Sequence of chain 1.A:
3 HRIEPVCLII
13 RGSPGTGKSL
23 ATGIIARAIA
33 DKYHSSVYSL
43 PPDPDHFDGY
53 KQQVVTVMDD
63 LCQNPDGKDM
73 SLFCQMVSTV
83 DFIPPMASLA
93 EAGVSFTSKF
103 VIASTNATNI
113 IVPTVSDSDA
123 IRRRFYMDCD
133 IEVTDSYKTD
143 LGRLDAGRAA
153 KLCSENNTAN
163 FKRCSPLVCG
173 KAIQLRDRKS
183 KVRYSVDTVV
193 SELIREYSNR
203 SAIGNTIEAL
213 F

The protein below binds the small molecule below.
Small molecule (SMILES): Nc1ncnc2c1ncn2[C@@H]1O[C@H](COP(=O)(O)OP(=O)(O)OP(O)(O)=S)[C@@H](O)[C@H]1O

Sequence of chain 1.F:
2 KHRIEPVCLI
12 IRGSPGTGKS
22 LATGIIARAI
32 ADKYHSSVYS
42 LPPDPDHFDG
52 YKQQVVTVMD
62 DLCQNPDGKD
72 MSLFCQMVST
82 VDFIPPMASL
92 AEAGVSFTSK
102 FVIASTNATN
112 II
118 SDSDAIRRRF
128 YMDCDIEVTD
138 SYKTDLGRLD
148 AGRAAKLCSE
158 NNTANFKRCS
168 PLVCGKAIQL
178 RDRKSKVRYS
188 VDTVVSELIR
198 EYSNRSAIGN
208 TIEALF

Binding-site contacts:
Ligand atom O5' contacts residue GLY19 of chain 1.F at 3.8 Å.
Ligand atom O2B contacts residue PRO16 of chain 1.F at 3.9 Å.
Ligand atom C4' contacts residue LEU22 of chain 1.F at 3.5 Å (hydrophobic).
Ligand atom PB contacts residue SER21 of chain 1.F at 3.7 Å.
Ligand atom PG contacts residue ASP62 of chain 1.F at 4.1 Å.
Ligand atom O2B contacts residue LYS20 of chain 1.F at 2.5 Å (salt-bridge).
Ligand atom O4' contacts residue LEU22 of chain 1.F at 3.8 Å.
Ligand atom O3G contacts residue ASP62 of chain 1.F at 2.6 Å (salt-bridge).
Ligand atom O2B contacts residue THR18 of chain 1.F at 3.8 Å.
Ligand atom PG contacts residue SER21 of chain 1.F at 3.2 Å.
Ligand atom O1B contacts residue PRO16 of chain 1.F at 4.0 Å.
Ligand atom N7 contacts residue ARG4 of chain 1.A at 3.5 Å (salt-bridge).
Ligand atom O3' contacts residue ALA148 of chain 1.F at 3.6 Å.
Ligand atom PA contacts residue GLY19 of chain 1.F at 4.0 Å.
Ligand atom PA contacts residue SER21 of chain 1.F at 3.6 Å.
Ligand atom O3A contacts residue GLY19 of chain 1.F at 3.4 Å.
Ligand atom O2G contacts residue SER21 of chain 1.F at 3.5 Å (h-bond).
Ligand atom O5' contacts residue SER21 of chain 1.F at 3.7 Å.
Ligand atom O3B contacts residue SER21 of chain 1.F at 2.5 Å (h-bond).
Ligand atom C8 contacts residue THR81 of chain 1.A at 3.5 Å.
Ligand atom PB contacts residue GLY17 of chain 1.F at 3.6 Å.
Ligand atom PB contacts residue LYS20 of chain 1.F at 4.0 Å.
Ligand atom N3 contacts residue ILE205 of chain 1.A at 3.7 Å.
Ligand atom N7 contacts residue THR81 of chain 1.A at 3.2 Å (h-bond).
Ligand atom O2B contacts residue GLY19 of chain 1.F at 3.8 Å.
Ligand atom O1B contacts residue GLY17 of chain 1.F at 2.8 Å (h-bond).
Ligand atom PB contacts residue GLY19 of chain 1.F at 4.2 Å.
Ligand atom O2A contacts residue GLY17 of chain 1.F at 3.5 Å.
Ligand atom O5' contacts residue LEU22 of chain 1.F at 3.4 Å (h-bond).
Ligand atom O2A contacts residue GLY19 of chain 1.F at 3.8 Å.
Ligand atom O1A contacts residue SER21 of chain 1.F at 3.3 Å.
Ligand atom O2B contacts residue GLY17 of chain 1.F at 3.3 Å (h-bond).
Ligand atom O3A contacts residue SER21 of chain 1.F at 3.0 Å (h-bond).
Ligand atom O3G contacts residue ASP61 of chain 1.F at 3.4 Å (salt-bridge).
Ligand atom N6 contacts residue HIS3 of chain 1.A at 4.1 Å.
Ligand atom C5' contacts residue LEU22 of chain 1.F at 4.0 Å (hydrophobic).
Ligand atom O3A contacts residue LYS20 of chain 1.F at 3.4 Å (salt-bridge).
Ligand atom S1G contacts residue PRO16 of chain 1.F at 4.0 Å.
Ligand atom O2B contacts residue SER15 of chain 1.F at 3.8 Å.
Ligand atom O3G contacts residue SER21 of chain 1.F at 3.1 Å (h-bond).